Sequence of chain 1.D:
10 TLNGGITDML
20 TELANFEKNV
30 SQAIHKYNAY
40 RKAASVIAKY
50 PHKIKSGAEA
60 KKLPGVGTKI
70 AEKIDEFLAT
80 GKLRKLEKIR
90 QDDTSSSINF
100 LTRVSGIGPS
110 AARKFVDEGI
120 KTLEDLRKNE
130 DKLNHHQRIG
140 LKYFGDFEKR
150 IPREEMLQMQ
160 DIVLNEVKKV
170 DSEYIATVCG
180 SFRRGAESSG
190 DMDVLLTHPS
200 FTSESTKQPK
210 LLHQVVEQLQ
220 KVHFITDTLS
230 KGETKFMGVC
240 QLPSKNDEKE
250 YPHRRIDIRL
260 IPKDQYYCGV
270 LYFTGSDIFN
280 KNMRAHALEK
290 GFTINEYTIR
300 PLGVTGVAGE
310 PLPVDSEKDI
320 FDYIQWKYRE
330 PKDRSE

A small-molecule ligand and the protein it binds are described below.
Small molecule (SMILES): C[C@@H](P(=O)(O)O)P(=O)(O)OP(=O)(O)OC[C@H]1O[C@@H](n2cnc3c(N)ncnc32)C[C@@H]1O

Binding-site contacts:
Ligand atom C2' contacts residue GLY274 of chain 1.D at 3.4 Å.
Ligand atom O1B contacts residue GLY179 of chain 1.D at 3.2 Å.
Ligand atom O1G contacts residue GLY189 of chain 1.D at 3.7 Å.
Ligand atom O2G contacts residue GLY189 of chain 1.D at 3.2 Å (h-bond).
Ligand atom O1B contacts residue ASP192 of chain 1.D at 3.2 Å (salt-bridge).
Ligand atom O3' contacts residue ARG183 of chain 1.D at 3.3 Å (salt-bridge).
Ligand atom C2 contacts residue ASN279 of chain 1.D at 3.8 Å.
Ligand atom C5' contacts residue ASP192 of chain 1.D at 3.5 Å.
Ligand atom O1G contacts residue ASP190 of chain 1.D at 3.0 Å (salt-bridge).
Ligand atom O2B contacts residue SER180 of chain 1.D at 3.7 Å.
Ligand atom C2' contacts residue ASN279 of chain 1.D at 3.5 Å.
Ligand atom O1B contacts residue MG1 of chain 1.H at 2.2 Å.
Ligand atom O3A contacts residue MG1 of chain 1.H at 3.4 Å.
Ligand atom O3G contacts residue MG1 of chain 1.H at 3.8 Å.
Ligand atom O1A contacts residue ASP192 of chain 1.D at 3.0 Å (salt-bridge).
Ligand atom C2' contacts residue TYR271 of chain 1.D at 3.2 Å (hydrophobic).
Ligand atom PG contacts residue SER180 of chain 1.D at 3.5 Å.
Ligand atom C1' contacts residue ASN279 of chain 1.D at 3.8 Å.
Ligand atom O3G contacts residue GLY189 of chain 1.D at 2.9 Å (h-bond).
Ligand atom N7 contacts residue ASP276 of chain 1.D at 3.6 Å.
Ligand atom O3G contacts residue SER188 of chain 1.D at 3.5 Å.
Ligand atom O2G contacts residue ARG149 of chain 1.D at 3.7 Å.
Ligand atom PB contacts residue MG1 of chain 1.H at 3.2 Å.
Ligand atom N3 contacts residue TYR271 of chain 1.D at 3.5 Å.
Ligand atom O3' contacts residue THR273 of chain 1.D at 3.3 Å (h-bond).
Ligand atom PG contacts residue GLY189 of chain 1.D at 3.4 Å.
Ligand atom C4' contacts residue PHE272 of chain 1.D at 3.5 Å (hydrophobic).
Ligand atom C1' contacts residue TYR271 of chain 1.D at 3.3 Å (hydrophobic).
Ligand atom O1A contacts residue MG1 of chain 1.H at 1.9 Å.
Ligand atom O1G contacts residue MG1 of chain 1.H at 2.1 Å.
Ligand atom O2B contacts residue ARG183 of chain 1.D at 2.7 Å (salt-bridge).
Ligand atom PG contacts residue MG1 of chain 1.H at 3.4 Å.
Ligand atom O1B contacts residue SER180 of chain 1.D at 3.0 Å (h-bond).
Ligand atom O3G contacts residue SER180 of chain 1.D at 2.1 Å (h-bond).
Ligand atom N3 contacts residue ASN279 of chain 1.D at 3.2 Å (h-bond).
Ligand atom O3' contacts residue GLY274 of chain 1.D at 3.3 Å.
Ligand atom O1A contacts residue NA1 of chain 1.I at 2.9 Å (h-bond).
Ligand atom PA contacts residue MG1 of chain 1.H at 3.2 Å.
Ligand atom O1A contacts residue ASP190 of chain 1.D at 3.0 Å (salt-bridge).
Ligand atom C5 contacts residue ASP276 of chain 1.D at 3.6 Å.